Sequence of chain 1.H:
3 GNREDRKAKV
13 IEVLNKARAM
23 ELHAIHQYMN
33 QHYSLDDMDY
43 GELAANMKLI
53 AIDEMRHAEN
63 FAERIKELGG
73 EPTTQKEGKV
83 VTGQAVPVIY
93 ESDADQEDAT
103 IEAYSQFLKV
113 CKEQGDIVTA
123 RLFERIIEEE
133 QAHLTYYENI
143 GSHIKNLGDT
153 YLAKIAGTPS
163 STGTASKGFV

Binding-site contacts:
Ligand atom NB contacts residue MET57 of chain 1.G at 3.0 Å (h-bond).
Ligand atom O2A contacts residue MET31 of chain 1.H at 3.5 Å.
Ligand atom O2D contacts residue ARG20 of chain 1.H at 2.9 Å (salt-bridge).
Ligand atom NB contacts residue MET57 of chain 1.H at 3.1 Å (h-bond).
Ligand atom CMD contacts residue MET57 of chain 1.H at 3.4 Å (hydrophobic).
Ligand atom C1B contacts residue MET57 of chain 1.H at 3.4 Å (hydrophobic).
Ligand atom CBC contacts residue SER168 of chain 1.G at 3.1 Å.
Ligand atom O1B contacts residue LYS50 of chain 1.H at 2.9 Å (salt-bridge).
Ligand atom O2A contacts residue ARG20 of chain 1.G at 2.9 Å (salt-bridge).
Ligand atom ND contacts residue MET57 of chain 1.H at 3.2 Å (h-bond).
Ligand atom CMD contacts residue MET31 of chain 1.G at 3.4 Å (hydrophobic).
Ligand atom O1A contacts residue TYR35 of chain 1.H at 2.4 Å (h-bond).
Ligand atom NA contacts residue MET57 of chain 1.H at 3.2 Å (h-bond).
Ligand atom CHB contacts residue MET57 of chain 1.H at 3.5 Å (hydrophobic).
Ligand atom O1A contacts residue ARG20 of chain 1.G at 2.6 Å (salt-bridge).
Ligand atom CMB contacts residue GLU61 of chain 1.G at 3.3 Å.
Ligand atom NC contacts residue MET57 of chain 1.H at 3.0 Å (h-bond).
Ligand atom CMD contacts residue GLU61 of chain 1.H at 3.5 Å.
Ligand atom NA contacts residue MET57 of chain 1.G at 3.2 Å (h-bond).
Ligand atom O1B contacts residue LYS169 of chain 1.G at 3.3 Å (salt-bridge).
Ligand atom CGC contacts residue SER168 of chain 1.H at 3.4 Å.
Ligand atom C1B contacts residue MET57 of chain 1.G at 3.4 Å (hydrophobic).
Ligand atom O1C contacts residue SER168 of chain 1.G at 3.3 Å (h-bond).
Ligand atom O1D contacts residue HIS28 of chain 1.G at 3.1 Å.
Ligand atom FE contacts residue MET57 of chain 1.G at 2.4 Å.
Ligand atom O2C contacts residue SER168 of chain 1.H at 2.8 Å.
Ligand atom CAC contacts residue SER168 of chain 1.G at 2.8 Å.
Ligand atom O2D contacts residue TYR35 of chain 1.G at 3.1 Å (h-bond).
Ligand atom O2B contacts residue SER168 of chain 1.H at 2.3 Å (h-bond).
Ligand atom ND contacts residue MET57 of chain 1.G at 3.0 Å.
Ligand atom O1C contacts residue SER168 of chain 1.H at 3.4 Å.
Ligand atom CGB contacts residue SER168 of chain 1.H at 3.1 Å.
Ligand atom O2C contacts residue LYS169 of chain 1.G at 2.7 Å (salt-bridge).
Ligand atom C1D contacts residue MET57 of chain 1.H at 3.4 Å (hydrophobic).
Ligand atom CGA contacts residue ARG20 of chain 1.G at 3.4 Å.
Ligand atom FE contacts residue MET57 of chain 1.H at 2.4 Å.
Ligand atom NC contacts residue MET57 of chain 1.G at 2.9 Å (h-bond).
Ligand atom CGA contacts residue TYR35 of chain 1.H at 3.1 Å (hydrophobic).
Ligand atom CBB contacts residue SER168 of chain 1.H at 3.3 Å.
Ligand atom C1D contacts residue MET57 of chain 1.G at 3.4 Å (hydrophobic).

A protein and the small-molecule ligand that binds it are described below.
Small molecule (SMILES): CC1=C(CCC(=O)O)C2=Cc3c(CCC(=O)O)c(C)c4n3[Fe@]35n6c(c(C)c(CCC(=O)O)c6=CC1=[N+]23)=CC1=[N+]5C(=C4)C(C)=C1CCC(=O)O

Sequence of chain 1.G:
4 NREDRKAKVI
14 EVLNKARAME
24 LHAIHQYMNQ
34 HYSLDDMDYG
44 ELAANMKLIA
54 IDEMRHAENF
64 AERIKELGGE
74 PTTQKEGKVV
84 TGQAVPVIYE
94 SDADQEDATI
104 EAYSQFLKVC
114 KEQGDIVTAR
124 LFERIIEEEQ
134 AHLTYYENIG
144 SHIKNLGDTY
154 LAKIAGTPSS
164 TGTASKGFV